Binding-site contacts:
Ligand atom O5 contacts residue SER284 of chain 1.E at 4.4 Å.
Ligand atom O4 contacts residue ASN318 of chain 1.E at 4.4 Å.
Ligand atom C6 contacts residue SER284 of chain 1.E at 3.2 Å.
Ligand atom O6 contacts residue ASN318 of chain 1.E at 3.3 Å.
Ligand atom O6 contacts residue SER284 of chain 1.E at 2.9 Å (h-bond).
Ligand atom C5 contacts residue SER284 of chain 1.E at 4.5 Å.
Ligand atom C6 contacts residue ASN318 of chain 1.E at 3.3 Å.

Sequence of chain 1.E:
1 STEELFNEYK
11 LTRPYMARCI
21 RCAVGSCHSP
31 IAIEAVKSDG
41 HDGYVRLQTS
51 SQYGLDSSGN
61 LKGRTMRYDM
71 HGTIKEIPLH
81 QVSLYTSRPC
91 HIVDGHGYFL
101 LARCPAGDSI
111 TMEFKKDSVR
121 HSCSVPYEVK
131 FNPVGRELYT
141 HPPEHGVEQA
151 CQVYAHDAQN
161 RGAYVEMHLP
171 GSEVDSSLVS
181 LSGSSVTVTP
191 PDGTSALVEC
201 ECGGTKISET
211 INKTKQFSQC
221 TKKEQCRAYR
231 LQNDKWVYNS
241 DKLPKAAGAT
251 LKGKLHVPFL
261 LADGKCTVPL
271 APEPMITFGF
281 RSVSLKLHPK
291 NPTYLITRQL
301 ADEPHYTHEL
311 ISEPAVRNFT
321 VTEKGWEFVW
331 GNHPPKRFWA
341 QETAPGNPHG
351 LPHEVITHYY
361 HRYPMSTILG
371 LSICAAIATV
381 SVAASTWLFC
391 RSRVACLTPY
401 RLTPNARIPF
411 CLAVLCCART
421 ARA

This small molecule binds to this protein.
Small molecule (SMILES): CC(=O)N[C@@H]1[C@@H](O)[C@H](O)[C@@H](CO)O[C@H]1O